Sequence of chain 1.C:
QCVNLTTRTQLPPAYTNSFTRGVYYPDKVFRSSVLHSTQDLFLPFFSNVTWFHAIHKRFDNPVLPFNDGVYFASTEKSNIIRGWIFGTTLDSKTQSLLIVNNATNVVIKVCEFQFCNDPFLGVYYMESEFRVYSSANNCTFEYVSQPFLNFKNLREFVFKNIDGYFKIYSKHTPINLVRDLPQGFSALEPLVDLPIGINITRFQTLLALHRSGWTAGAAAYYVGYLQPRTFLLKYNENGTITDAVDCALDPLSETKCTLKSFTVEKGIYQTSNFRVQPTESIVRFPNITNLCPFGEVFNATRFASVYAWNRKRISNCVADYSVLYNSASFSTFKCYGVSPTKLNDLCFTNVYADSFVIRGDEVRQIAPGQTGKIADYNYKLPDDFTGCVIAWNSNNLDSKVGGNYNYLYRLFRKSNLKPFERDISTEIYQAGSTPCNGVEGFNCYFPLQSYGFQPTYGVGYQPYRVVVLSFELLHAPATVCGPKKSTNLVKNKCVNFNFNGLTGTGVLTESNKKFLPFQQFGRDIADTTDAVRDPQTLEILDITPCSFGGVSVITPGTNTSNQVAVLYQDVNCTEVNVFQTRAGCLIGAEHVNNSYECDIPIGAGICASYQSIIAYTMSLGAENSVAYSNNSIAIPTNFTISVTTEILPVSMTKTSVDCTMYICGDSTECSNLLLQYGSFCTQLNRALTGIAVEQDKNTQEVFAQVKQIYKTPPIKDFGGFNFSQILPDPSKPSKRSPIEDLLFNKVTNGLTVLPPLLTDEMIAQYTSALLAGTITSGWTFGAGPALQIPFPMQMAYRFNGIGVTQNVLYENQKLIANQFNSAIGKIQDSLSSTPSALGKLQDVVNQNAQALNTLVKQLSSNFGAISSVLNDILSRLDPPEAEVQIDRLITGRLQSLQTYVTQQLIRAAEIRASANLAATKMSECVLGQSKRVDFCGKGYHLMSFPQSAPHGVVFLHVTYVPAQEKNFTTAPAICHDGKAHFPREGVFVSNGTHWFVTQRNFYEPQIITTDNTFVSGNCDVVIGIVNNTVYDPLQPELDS

Binding-site contacts:
Ligand atom C7 contacts residue GLN580 of chain 1.C at 4.4 Å.
Ligand atom O4 contacts residue LEU582 of chain 1.C at 4.1 Å.
Ligand atom C2 contacts residue ASN331 of chain 1.C at 2.4 Å.
Ligand atom O7 contacts residue GLN580 of chain 1.C at 3.7 Å.
Ligand atom C5 contacts residue GLN580 of chain 1.C at 4.3 Å.
Ligand atom C4 contacts residue GLN580 of chain 1.C at 3.7 Å.
Ligand atom N2 contacts residue GLN580 of chain 1.C at 4.2 Å.
Ligand atom C1 contacts residue GLN580 of chain 1.C at 3.8 Å.
Ligand atom C5 contacts residue LEU582 of chain 1.C at 4.5 Å (hydrophobic).
Ligand atom C4 contacts residue ASN331 of chain 1.C at 4.2 Å.
Ligand atom O7 contacts residue ASN331 of chain 1.C at 3.2 Å (h-bond).
Ligand atom C2 contacts residue GLN580 of chain 1.C at 3.3 Å.
Ligand atom O5 contacts residue ASN331 of chain 1.C at 2.4 Å (h-bond).
Ligand atom C3 contacts residue ASN331 of chain 1.C at 3.8 Å.
Ligand atom C5 contacts residue ASN331 of chain 1.C at 3.7 Å.
Ligand atom C3 contacts residue GLN580 of chain 1.C at 3.8 Å.
Ligand atom C1 contacts residue ILE332 of chain 1.C at 4.4 Å (hydrophobic).
Ligand atom C6 contacts residue GLN580 of chain 1.C at 4.5 Å.
Ligand atom C8 contacts residue ASN331 of chain 1.C at 4.2 Å.
Ligand atom O3 contacts residue GLN580 of chain 1.C at 3.7 Å.
Ligand atom O5 contacts residue GLN580 of chain 1.C at 3.4 Å.
Ligand atom C4 contacts residue LEU582 of chain 1.C at 4.0 Å (hydrophobic).
Ligand atom C7 contacts residue ASN331 of chain 1.C at 3.2 Å.
Ligand atom C1 contacts residue ASN331 of chain 1.C at 1.4 Å.
Ligand atom N2 contacts residue ASN331 of chain 1.C at 2.9 Å (h-bond).
Ligand atom C6 contacts residue LEU582 of chain 1.C at 3.8 Å (hydrophobic).

This small molecule binds to this protein.
Small molecule (SMILES): CC(=O)N[C@@H]1[C@@H](O)[C@H](O)[C@@H](CO)O[C@H]1O